Binding-site contacts:
Ligand atom C1 contacts residue ASN52 of chain 1.B at 1.4 Å.
Ligand atom O5 contacts residue SER54 of chain 1.B at 4.1 Å.
Ligand atom C2 contacts residue ASN52 of chain 1.B at 2.4 Å.
Ligand atom C4 contacts residue ASN52 of chain 1.B at 4.2 Å.
Ligand atom N2 contacts residue ASN52 of chain 1.B at 2.9 Å (h-bond).
Ligand atom C7 contacts residue ASN52 of chain 1.B at 3.7 Å.
Ligand atom C5 contacts residue ASN52 of chain 1.B at 3.6 Å.
Ligand atom C8 contacts residue ASN52 of chain 1.B at 4.0 Å.
Ligand atom C1 contacts residue SER54 of chain 1.B at 4.4 Å.
Ligand atom O5 contacts residue LYS55 of chain 1.B at 4.1 Å.
Ligand atom O6 contacts residue LYS55 of chain 1.B at 3.6 Å.
Ligand atom O5 contacts residue ASN52 of chain 1.B at 2.3 Å (h-bond).
Ligand atom C3 contacts residue ASN52 of chain 1.B at 3.8 Å.

Sequence of chain 1.B:
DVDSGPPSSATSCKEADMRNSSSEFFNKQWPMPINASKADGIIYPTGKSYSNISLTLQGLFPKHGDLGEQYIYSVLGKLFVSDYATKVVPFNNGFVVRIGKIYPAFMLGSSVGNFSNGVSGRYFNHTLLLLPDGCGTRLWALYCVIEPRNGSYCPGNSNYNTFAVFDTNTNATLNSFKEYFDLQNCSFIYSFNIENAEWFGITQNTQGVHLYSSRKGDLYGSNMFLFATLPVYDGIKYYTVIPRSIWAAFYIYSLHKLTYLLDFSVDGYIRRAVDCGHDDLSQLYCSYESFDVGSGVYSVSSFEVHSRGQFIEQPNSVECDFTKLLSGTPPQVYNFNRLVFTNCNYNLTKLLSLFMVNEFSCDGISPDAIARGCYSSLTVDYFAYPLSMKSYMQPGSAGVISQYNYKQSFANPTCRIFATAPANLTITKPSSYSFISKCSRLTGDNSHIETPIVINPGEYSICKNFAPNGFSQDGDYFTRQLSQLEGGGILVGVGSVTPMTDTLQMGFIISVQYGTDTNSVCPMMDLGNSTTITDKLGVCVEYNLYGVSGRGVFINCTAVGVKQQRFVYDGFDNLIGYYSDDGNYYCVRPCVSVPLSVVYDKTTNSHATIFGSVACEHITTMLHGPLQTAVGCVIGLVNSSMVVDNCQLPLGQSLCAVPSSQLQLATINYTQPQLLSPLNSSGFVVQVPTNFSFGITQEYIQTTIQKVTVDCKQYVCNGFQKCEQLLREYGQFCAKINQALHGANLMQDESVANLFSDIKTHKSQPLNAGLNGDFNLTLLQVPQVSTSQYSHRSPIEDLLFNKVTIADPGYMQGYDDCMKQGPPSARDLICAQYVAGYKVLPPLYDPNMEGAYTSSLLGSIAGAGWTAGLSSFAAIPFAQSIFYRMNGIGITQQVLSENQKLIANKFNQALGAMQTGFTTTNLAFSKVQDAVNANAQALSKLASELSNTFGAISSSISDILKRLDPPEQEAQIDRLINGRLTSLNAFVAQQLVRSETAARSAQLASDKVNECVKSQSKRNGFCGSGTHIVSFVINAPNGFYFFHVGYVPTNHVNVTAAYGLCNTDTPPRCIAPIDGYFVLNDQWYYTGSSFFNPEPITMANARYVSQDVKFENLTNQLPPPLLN

A small-molecule ligand and the protein it binds are described below.
Small molecule (SMILES): CC(=O)N[C@H]1[C@H](O[C@H]2[C@H](O)[C@@H](NC(C)=O)CO[C@@H]2CO)O[C@H](CO)[C@@H](O)[C@@H]1O